This protein binds this small molecule.
Small molecule (SMILES): CC(=O)N[C@H]1[C@H](O[C@H]2[C@H](O)[C@@H](NC(C)=O)CO[C@@H]2CO)O[C@H](CO)[C@@H](O)[C@@H]1O

Sequence of chain 3.A:
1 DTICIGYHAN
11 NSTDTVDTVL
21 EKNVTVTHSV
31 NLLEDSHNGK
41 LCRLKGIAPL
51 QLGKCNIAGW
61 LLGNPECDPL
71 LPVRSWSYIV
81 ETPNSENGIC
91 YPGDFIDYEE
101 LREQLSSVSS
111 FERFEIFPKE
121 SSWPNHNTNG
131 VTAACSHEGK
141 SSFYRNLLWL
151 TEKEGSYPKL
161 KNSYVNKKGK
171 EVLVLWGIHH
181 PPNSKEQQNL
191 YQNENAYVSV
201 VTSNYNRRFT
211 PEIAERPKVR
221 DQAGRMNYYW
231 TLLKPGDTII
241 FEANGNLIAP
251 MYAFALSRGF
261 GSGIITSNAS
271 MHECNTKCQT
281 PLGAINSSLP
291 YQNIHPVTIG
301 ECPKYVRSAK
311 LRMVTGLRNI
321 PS

Binding-site contacts:
Ligand atom O5 contacts residue ASN23 of chain 3.A at 2.2 Å (h-bond).
Ligand atom C2 contacts residue ASN23 of chain 3.A at 2.5 Å.
Ligand atom O6 contacts residue THR25 of chain 3.A at 3.2 Å (h-bond).
Ligand atom C4 contacts residue ASN23 of chain 3.A at 4.1 Å.
Ligand atom N2 contacts residue ASN23 of chain 3.A at 3.0 Å (h-bond).
Ligand atom C7 contacts residue ASN23 of chain 3.A at 3.2 Å.
Ligand atom C3 contacts residue ASN23 of chain 3.A at 3.8 Å.
Ligand atom O6 contacts residue THR15 of chain 3.A at 3.8 Å.
Ligand atom C6 contacts residue THR25 of chain 3.A at 4.1 Å.
Ligand atom O7 contacts residue ASN23 of chain 3.A at 2.9 Å (h-bond).
Ligand atom C5 contacts residue ASN23 of chain 3.A at 3.5 Å.
Ligand atom C1 contacts residue ASN23 of chain 3.A at 1.4 Å.